Binding-site contacts:
Ligand atom C4 contacts residue GLY15 of chain 1.A at 3.1 Å.
Ligand atom O4 contacts residue GLY14 of chain 1.A at 3.2 Å.
Ligand atom O2 contacts residue ASP138 of chain 1.A at 3.8 Å.
Ligand atom C6 contacts residue VAL95 of chain 1.A at 4.0 Å (hydrophobic).
Ligand atom C5 contacts residue THR91 of chain 1.A at 4.2 Å.
Ligand atom C6 contacts residue LEU139 of chain 1.A at 3.9 Å (hydrophobic).
Ligand atom C4 contacts residue ASP141 of chain 1.A at 3.6 Å.
Ligand atom C2 contacts residue GLY137 of chain 1.A at 4.2 Å.
Ligand atom O6 contacts residue GLY137 of chain 1.A at 3.9 Å.
Ligand atom O4 contacts residue ASP141 of chain 1.A at 3.0 Å (salt-bridge).
Ligand atom O4 contacts residue GLY15 of chain 1.A at 3.0 Å (h-bond).
Ligand atom O5 contacts residue ASP138 of chain 1.A at 3.0 Å (salt-bridge).
Ligand atom C5 contacts residue ASP141 of chain 1.A at 4.0 Å.
Ligand atom C6 contacts residue ASP138 of chain 1.A at 4.3 Å.
Ligand atom O4 contacts residue THR91 of chain 1.A at 3.7 Å.
Ligand atom C5 contacts residue ASP138 of chain 1.A at 4.2 Å.
Ligand atom O3 contacts residue GLY15 of chain 1.A at 3.1 Å (h-bond).
Ligand atom O2 contacts residue GLY137 of chain 1.A at 3.0 Å.
Ligand atom C6 contacts residue THR91 of chain 1.A at 4.3 Å.
Ligand atom O5 contacts residue LEU139 of chain 1.A at 4.3 Å.
Ligand atom C7 contacts residue THR91 of chain 1.A at 4.3 Å.
Ligand atom O6 contacts residue ASP138 of chain 1.A at 3.3 Å (salt-bridge).
Ligand atom O3 contacts residue GLY14 of chain 1.A at 4.2 Å.
Ligand atom C4 contacts residue GLY14 of chain 1.A at 4.0 Å.
Ligand atom O4 contacts residue THR93 of chain 1.A at 3.9 Å.
Ligand atom C1 contacts residue ASP138 of chain 1.A at 3.4 Å.
Ligand atom O5 contacts residue GLY137 of chain 1.A at 3.8 Å.
Ligand atom O6 contacts residue LEU139 of chain 1.A at 3.2 Å (h-bond).
Ligand atom C2 contacts residue ASP138 of chain 1.A at 4.3 Å.
Ligand atom O2 contacts residue GLY15 of chain 1.A at 3.6 Å.
Ligand atom O6 contacts residue VAL95 of chain 1.A at 4.4 Å.
Ligand atom O6 contacts residue ASP141 of chain 1.A at 2.6 Å (salt-bridge).
Ligand atom C6 contacts residue ASP141 of chain 1.A at 3.2 Å.
Ligand atom C5 contacts residue GLY15 of chain 1.A at 4.5 Å.
Ligand atom O1 contacts residue ASP138 of chain 1.A at 3.5 Å (salt-bridge).
Ligand atom C7 contacts residue ALA90 of chain 1.A at 4.2 Å (hydrophobic).
Ligand atom C7 contacts residue ASP138 of chain 1.A at 4.0 Å.
Ligand atom C1 contacts residue GLY137 of chain 1.A at 4.2 Å.
Ligand atom C3 contacts residue GLY15 of chain 1.A at 3.7 Å.
Ligand atom C2 contacts residue GLY15 of chain 1.A at 4.5 Å.

A protein and the small-molecule ligand that binds it are described below.
Small molecule (SMILES): CO[C@H]1O[C@H](CO)[C@@H](O)[C@H](O)[C@@H]1O

Sequence of chain 1.A:
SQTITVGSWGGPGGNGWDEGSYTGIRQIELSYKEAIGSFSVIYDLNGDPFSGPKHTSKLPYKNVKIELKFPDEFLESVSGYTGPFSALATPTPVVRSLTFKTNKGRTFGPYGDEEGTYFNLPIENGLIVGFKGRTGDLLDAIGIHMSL